Binding-site contacts:
Ligand atom OXT contacts residue THR26 of chain 1.D at 2.9 Å (h-bond).
Ligand atom O contacts residue GLY30 of chain 1.D at 3.8 Å.
Ligand atom CA contacts residue SO41 of chain 1.I at 2.7 Å.
Ligand atom OXT contacts residue SO41 of chain 1.I at 2.2 Å (h-bond).
Ligand atom N contacts residue THR26 of chain 1.D at 4.3 Å.
Ligand atom OXT contacts residue ASP1 of chain 1.D at 3.5 Å.
Ligand atom O contacts residue THR26 of chain 1.D at 4.2 Å.
Ligand atom C contacts residue SO41 of chain 1.I at 2.8 Å.
Ligand atom CA contacts residue ASP1 of chain 1.D at 4.5 Å.
Ligand atom O contacts residue SO41 of chain 1.I at 4.0 Å.
Ligand atom C contacts residue THR26 of chain 1.D at 3.7 Å.
Ligand atom OXT contacts residue CYS27 of chain 1.D at 4.5 Å.
Ligand atom N contacts residue SO41 of chain 1.I at 2.9 Å (h-bond).
Ligand atom C contacts residue ASP1 of chain 1.D at 4.1 Å.
Ligand atom O contacts residue ARG29 of chain 1.D at 4.0 Å.

The protein below binds the small molecule below.
Small molecule (SMILES): NCC(=O)O

Sequence of chain 1.D:
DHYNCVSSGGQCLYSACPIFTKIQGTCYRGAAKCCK